Sequence of chain 1.QC:
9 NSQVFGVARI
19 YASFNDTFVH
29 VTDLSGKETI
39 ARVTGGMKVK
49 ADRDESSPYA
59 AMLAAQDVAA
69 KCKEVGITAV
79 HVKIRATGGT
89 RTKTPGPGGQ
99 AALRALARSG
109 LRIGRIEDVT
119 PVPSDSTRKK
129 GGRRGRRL

This small molecule binds to this protein.
Small molecule (SMILES): COc1ccc2c3c(c4cc(OC)c(OC)cc4c2c1)C[C@H]1CCCCN1C3

Binding-site contacts:
Ligand atom C17 contacts residue LEU136 of chain 1.QC at 4.5 Å (hydrophobic).
Ligand atom C10 contacts residue LEU136 of chain 1.QC at 4.2 Å (hydrophobic).
Ligand atom C23 contacts residue LEU136 of chain 1.QC at 4.2 Å (hydrophobic).
Ligand atom C9 contacts residue LEU136 of chain 1.QC at 3.6 Å (hydrophobic).
Ligand atom C11 contacts residue LEU136 of chain 1.QC at 3.5 Å (hydrophobic).